The small molecule below binds the protein below.
Small molecule (SMILES): CC(=O)N[C@H]1[C@H](O[C@H]2[C@H](O)[C@@H](NC(C)=O)CO[C@@H]2CO)O[C@H](CO)[C@@H](O)[C@@H]1O

Binding-site contacts:
Ligand atom C2 contacts residue ASN1121 of chain 1.B at 2.5 Å.
Ligand atom C4 contacts residue ASN1121 of chain 1.B at 4.2 Å.
Ligand atom C5 contacts residue ASN1121 of chain 1.B at 3.7 Å.
Ligand atom O7 contacts residue ASN1121 of chain 1.B at 3.2 Å (h-bond).
Ligand atom C3 contacts residue ASN1121 of chain 1.B at 3.8 Å.
Ligand atom N2 contacts residue ASN1121 of chain 1.B at 2.8 Å (h-bond).
Ligand atom C1 contacts residue ASN1121 of chain 1.B at 1.4 Å.
Ligand atom O5 contacts residue ASN1121 of chain 1.B at 2.4 Å (h-bond).
Ligand atom C7 contacts residue ASN1121 of chain 1.B at 3.1 Å.
Ligand atom C8 contacts residue ASN1121 of chain 1.B at 4.3 Å.

Sequence of chain 1.B:
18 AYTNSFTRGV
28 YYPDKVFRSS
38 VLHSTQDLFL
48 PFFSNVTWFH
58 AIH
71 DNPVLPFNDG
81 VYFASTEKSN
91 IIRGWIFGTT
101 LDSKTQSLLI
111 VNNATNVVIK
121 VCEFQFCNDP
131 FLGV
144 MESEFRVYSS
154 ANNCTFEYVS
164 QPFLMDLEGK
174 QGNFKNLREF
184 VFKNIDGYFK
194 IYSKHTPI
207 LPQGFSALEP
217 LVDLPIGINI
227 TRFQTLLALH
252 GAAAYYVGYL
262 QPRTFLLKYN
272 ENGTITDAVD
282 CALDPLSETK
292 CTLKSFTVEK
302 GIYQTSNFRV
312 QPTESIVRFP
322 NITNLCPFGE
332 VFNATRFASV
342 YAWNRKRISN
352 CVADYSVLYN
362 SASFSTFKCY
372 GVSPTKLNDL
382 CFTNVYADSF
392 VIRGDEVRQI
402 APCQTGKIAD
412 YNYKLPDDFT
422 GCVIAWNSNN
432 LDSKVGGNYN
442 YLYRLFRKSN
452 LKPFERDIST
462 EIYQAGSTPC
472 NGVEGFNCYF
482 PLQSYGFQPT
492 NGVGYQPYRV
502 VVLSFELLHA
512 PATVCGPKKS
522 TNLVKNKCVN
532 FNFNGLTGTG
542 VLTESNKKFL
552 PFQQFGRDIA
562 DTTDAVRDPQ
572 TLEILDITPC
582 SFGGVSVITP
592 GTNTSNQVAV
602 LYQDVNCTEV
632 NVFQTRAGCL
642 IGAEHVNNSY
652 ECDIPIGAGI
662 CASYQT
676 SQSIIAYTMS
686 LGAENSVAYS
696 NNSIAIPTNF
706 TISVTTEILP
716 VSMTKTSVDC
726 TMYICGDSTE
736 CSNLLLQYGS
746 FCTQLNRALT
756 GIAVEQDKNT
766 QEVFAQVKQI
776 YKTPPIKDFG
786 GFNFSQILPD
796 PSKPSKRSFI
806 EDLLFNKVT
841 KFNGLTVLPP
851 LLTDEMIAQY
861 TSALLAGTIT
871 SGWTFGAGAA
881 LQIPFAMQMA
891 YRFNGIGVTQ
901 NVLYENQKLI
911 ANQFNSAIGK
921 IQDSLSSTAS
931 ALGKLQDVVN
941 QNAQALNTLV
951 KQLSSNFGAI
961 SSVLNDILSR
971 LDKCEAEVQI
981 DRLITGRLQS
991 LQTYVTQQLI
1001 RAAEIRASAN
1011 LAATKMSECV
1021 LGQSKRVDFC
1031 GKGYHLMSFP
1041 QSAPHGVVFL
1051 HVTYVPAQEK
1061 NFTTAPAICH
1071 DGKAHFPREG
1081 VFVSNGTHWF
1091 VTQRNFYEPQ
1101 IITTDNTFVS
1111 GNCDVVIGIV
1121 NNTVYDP